A small-molecule ligand and the protein it binds are described below.
Small molecule (SMILES): O=C(NCCCOCCCNC(=O)NS(=O)(=O)c1cccc(Cl)c1)NS(=O)(=O)c1cccc(Cl)c1

Binding-site contacts:
Ligand atom O16 contacts residue THR32 of chain 1.A at 2.8 Å (h-bond).
Ligand atom N4 contacts residue GLY29 of chain 1.C at 3.1 Å (h-bond).
Ligand atom N17 contacts residue GLY27 of chain 1.C at 3.3 Å (h-bond).
Ligand atom C5 contacts residue GLY29 of chain 1.C at 3.5 Å.
Ligand atom C30 contacts residue GLY22 of chain 1.A at 3.5 Å.
Ligand atom C14 contacts residue THR32 of chain 1.A at 3.5 Å.
Ligand atom C31 contacts residue ARG23 of chain 1.C at 3.3 Å.
Ligand atom N3 contacts residue GLY27 of chain 1.A at 3.2 Å.
Ligand atom O11 contacts residue GLY27 of chain 1.A at 3.5 Å.
Ligand atom C31 contacts residue MET19 of chain 1.C at 3.4 Å (hydrophobic).
Ligand atom C5 contacts residue GLY22 of chain 1.C at 3.2 Å.
Ligand atom C30 contacts residue ARG23 of chain 1.A at 3.4 Å.
Ligand atom O10 contacts residue LEU31 of chain 1.A at 3.1 Å (h-bond).
Ligand atom N18 contacts residue GLY22 of chain 1.A at 3.2 Å.
Ligand atom O10 contacts residue THR32 of chain 1.A at 2.9 Å (h-bond).
Ligand atom O10 contacts residue GLU30 of chain 1.A at 3.4 Å (salt-bridge).
Ligand atom C25 contacts residue GLY22 of chain 1.A at 3.5 Å.
Ligand atom C23 contacts residue MET19 of chain 1.A at 3.6 Å (hydrophobic).
Ligand atom N3 contacts residue GLY22 of chain 1.A at 3.6 Å.
Ligand atom N17 contacts residue ARG23 of chain 1.C at 3.6 Å (salt-bridge).
Ligand atom O9 contacts residue LEU31 of chain 1.C at 3.1 Å (h-bond).
Ligand atom O9 contacts residue GLY29 of chain 1.C at 3.2 Å.
Ligand atom N17 contacts residue GLY22 of chain 1.C at 3.2 Å.
Ligand atom O10 contacts residue GLY29 of chain 1.A at 3.1 Å.
Ligand atom C31 contacts residue GLY22 of chain 1.C at 3.5 Å.
Ligand atom C6 contacts residue GLY29 of chain 1.A at 3.4 Å.
Ligand atom C13 contacts residue THR32 of chain 1.C at 3.5 Å.
Ligand atom O15 contacts residue GLY22 of chain 1.C at 3.3 Å.
Ligand atom O9 contacts residue GLU30 of chain 1.C at 3.4 Å (salt-bridge).
Ligand atom C8 contacts residue GLY22 of chain 1.A at 3.5 Å.
Ligand atom O9 contacts residue THR32 of chain 1.C at 3.0 Å (h-bond).
Ligand atom N4 contacts residue GLY27 of chain 1.C at 3.1 Å.
Ligand atom C6 contacts residue GLY22 of chain 1.A at 3.1 Å.
Ligand atom O12 contacts residue GLY27 of chain 1.C at 3.4 Å.
Ligand atom N18 contacts residue GLY27 of chain 1.A at 3.2 Å (h-bond).
Ligand atom C30 contacts residue MET19 of chain 1.A at 3.4 Å (hydrophobic).
Ligand atom S2 contacts residue GLY29 of chain 1.A at 3.5 Å (h-bond).
Ligand atom O15 contacts residue THR32 of chain 1.C at 2.7 Å (h-bond).
Ligand atom O16 contacts residue GLY22 of chain 1.A at 3.2 Å.
Ligand atom N3 contacts residue GLY29 of chain 1.A at 3.0 Å (h-bond).

Sequence of chain 1.C:
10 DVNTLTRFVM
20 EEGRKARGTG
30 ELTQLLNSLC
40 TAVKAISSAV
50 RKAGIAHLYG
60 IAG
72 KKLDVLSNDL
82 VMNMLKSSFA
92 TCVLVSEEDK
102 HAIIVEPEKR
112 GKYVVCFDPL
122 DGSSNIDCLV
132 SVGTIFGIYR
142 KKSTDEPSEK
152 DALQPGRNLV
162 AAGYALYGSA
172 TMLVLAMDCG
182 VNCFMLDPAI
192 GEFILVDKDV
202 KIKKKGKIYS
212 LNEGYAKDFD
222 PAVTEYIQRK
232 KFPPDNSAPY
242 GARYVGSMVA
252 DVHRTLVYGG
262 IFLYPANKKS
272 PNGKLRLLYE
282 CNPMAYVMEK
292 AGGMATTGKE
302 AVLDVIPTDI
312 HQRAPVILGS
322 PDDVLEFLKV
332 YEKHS

Sequence of chain 1.A:
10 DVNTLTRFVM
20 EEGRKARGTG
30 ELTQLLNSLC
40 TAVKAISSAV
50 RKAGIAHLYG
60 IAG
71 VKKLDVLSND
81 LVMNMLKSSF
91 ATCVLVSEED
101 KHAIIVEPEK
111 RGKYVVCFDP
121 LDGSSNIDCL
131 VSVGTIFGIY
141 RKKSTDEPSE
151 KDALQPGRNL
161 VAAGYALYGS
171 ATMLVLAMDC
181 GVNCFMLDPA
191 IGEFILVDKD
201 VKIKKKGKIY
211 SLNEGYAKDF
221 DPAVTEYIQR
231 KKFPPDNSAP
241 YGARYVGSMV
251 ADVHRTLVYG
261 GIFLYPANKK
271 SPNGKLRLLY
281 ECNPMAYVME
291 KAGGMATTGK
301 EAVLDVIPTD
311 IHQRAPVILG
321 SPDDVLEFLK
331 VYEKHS